A protein and the small-molecule ligand that binds it are described below.
Small molecule (SMILES): CC(=O)N[C@@H]1[C@@H](O)[C@H](O)[C@@H](CO)O[C@H]1O

Sequence of chain 1.D:
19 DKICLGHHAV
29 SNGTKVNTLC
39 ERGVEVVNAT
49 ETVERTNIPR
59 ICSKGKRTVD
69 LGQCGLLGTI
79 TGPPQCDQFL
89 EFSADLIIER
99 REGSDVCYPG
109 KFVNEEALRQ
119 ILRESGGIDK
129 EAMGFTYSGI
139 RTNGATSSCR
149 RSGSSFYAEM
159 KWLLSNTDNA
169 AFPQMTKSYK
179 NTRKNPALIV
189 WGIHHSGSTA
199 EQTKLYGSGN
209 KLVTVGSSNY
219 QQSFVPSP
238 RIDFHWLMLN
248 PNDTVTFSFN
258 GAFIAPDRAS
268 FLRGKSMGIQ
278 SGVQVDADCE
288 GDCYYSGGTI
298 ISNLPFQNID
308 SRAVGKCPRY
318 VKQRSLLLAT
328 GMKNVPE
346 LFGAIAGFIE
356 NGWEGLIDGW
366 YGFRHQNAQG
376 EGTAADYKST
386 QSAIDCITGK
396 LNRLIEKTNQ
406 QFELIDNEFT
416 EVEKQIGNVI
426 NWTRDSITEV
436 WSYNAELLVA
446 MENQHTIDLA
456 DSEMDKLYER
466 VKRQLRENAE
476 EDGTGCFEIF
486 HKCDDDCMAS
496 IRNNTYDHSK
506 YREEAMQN

Binding-site contacts:
Ligand atom C7 contacts residue ASN426 of chain 1.D at 3.8 Å.
Ligand atom C2 contacts residue ASN426 of chain 1.D at 2.5 Å.
Ligand atom C8 contacts residue ASN423 of chain 1.D at 4.0 Å.
Ligand atom O6 contacts residue ASN426 of chain 1.D at 4.1 Å.
Ligand atom N2 contacts residue GLY422 of chain 1.D at 4.3 Å.
Ligand atom C1 contacts residue ASP411 of chain 1.D at 4.5 Å.
Ligand atom O7 contacts residue ASN426 of chain 1.D at 4.3 Å.
Ligand atom N2 contacts residue ASN426 of chain 1.D at 2.9 Å (h-bond).
Ligand atom C8 contacts residue GLY422 of chain 1.D at 3.9 Å.
Ligand atom C4 contacts residue ASN426 of chain 1.D at 4.2 Å.
Ligand atom C1 contacts residue ASN426 of chain 1.D at 1.4 Å.
Ligand atom O5 contacts residue ASN426 of chain 1.D at 2.4 Å (h-bond).
Ligand atom O7 contacts residue LYS419 of chain 1.D at 3.3 Å (salt-bridge).
Ligand atom C7 contacts residue LYS419 of chain 1.D at 3.8 Å.
Ligand atom C8 contacts residue LYS419 of chain 1.D at 3.6 Å.
Ligand atom C3 contacts residue ASN426 of chain 1.D at 3.8 Å.
Ligand atom C5 contacts residue ASN426 of chain 1.D at 3.7 Å.